Sequence of chain 1.I:
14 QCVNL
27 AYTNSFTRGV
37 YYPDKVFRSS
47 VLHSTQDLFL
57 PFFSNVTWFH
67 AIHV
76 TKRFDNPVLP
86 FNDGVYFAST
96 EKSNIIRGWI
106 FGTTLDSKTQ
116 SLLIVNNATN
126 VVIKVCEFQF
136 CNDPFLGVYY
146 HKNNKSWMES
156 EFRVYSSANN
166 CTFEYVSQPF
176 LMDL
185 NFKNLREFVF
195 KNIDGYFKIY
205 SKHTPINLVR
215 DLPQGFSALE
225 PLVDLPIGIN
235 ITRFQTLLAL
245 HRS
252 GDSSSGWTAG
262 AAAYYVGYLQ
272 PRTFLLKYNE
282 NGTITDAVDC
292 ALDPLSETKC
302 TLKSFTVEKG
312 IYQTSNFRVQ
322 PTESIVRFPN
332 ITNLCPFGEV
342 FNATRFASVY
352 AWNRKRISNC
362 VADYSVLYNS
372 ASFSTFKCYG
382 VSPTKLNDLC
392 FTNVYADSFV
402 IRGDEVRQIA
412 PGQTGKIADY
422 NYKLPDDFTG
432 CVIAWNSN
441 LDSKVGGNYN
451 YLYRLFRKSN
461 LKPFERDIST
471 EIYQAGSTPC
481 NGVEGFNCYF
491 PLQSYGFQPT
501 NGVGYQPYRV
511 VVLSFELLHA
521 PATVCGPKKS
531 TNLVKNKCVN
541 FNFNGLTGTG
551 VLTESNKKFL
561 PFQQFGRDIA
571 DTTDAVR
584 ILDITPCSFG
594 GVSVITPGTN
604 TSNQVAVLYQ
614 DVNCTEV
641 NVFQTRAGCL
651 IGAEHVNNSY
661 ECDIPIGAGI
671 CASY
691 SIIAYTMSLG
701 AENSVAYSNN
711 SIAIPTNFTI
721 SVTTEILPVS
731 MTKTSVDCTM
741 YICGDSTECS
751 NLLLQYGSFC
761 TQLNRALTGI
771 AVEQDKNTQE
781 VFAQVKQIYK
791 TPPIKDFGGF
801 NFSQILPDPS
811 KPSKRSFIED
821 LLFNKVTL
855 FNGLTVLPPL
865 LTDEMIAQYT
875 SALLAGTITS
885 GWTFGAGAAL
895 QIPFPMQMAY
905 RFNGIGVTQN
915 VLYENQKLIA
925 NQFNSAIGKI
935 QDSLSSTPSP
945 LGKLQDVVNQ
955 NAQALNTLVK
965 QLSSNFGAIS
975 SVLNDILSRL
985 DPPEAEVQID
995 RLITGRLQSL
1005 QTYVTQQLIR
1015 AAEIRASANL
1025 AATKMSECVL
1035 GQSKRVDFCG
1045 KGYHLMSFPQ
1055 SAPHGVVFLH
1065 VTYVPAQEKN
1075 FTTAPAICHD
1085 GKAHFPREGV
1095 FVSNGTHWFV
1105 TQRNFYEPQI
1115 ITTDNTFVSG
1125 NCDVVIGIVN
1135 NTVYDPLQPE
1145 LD

Binding-site contacts:
Ligand atom C4 contacts residue ASN343 of chain 1.I at 4.2 Å.
Ligand atom O3 contacts residue VAL367 of chain 1.I at 4.3 Å.
Ligand atom C2 contacts residue ASN343 of chain 1.I at 2.5 Å.
Ligand atom O5 contacts residue ASN343 of chain 1.I at 2.2 Å (h-bond).
Ligand atom O7 contacts residue ASN343 of chain 1.I at 4.0 Å.
Ligand atom C7 contacts residue ASN343 of chain 1.I at 3.8 Å.
Ligand atom C7 contacts residue GLY339 of chain 1.I at 4.0 Å.
Ligand atom C3 contacts residue ASN343 of chain 1.I at 3.8 Å.
Ligand atom C8 contacts residue GLY339 of chain 1.I at 3.7 Å.
Ligand atom C1 contacts residue ASN343 of chain 1.I at 1.4 Å.
Ligand atom C8 contacts residue PHE342 of chain 1.I at 3.4 Å (hydrophobic).
Ligand atom C1 contacts residue GLY339 of chain 1.I at 4.4 Å.
Ligand atom N2 contacts residue GLY339 of chain 1.I at 3.2 Å.
Ligand atom C7 contacts residue PHE342 of chain 1.I at 4.1 Å (hydrophobic).
Ligand atom C2 contacts residue GLY339 of chain 1.I at 4.1 Å.
Ligand atom C5 contacts residue ASN343 of chain 1.I at 3.6 Å.
Ligand atom C8 contacts residue PHE338 of chain 1.I at 4.1 Å (hydrophobic).
Ligand atom O7 contacts residue PHE374 of chain 1.I at 4.0 Å.
Ligand atom N2 contacts residue ASN343 of chain 1.I at 3.0 Å (h-bond).

This small molecule binds to this protein.
Small molecule (SMILES): CC(=O)N[C@@H]1[C@@H](O)[C@H](O)[C@@H](CO)O[C@H]1O